Binding-site contacts:
Ligand atom C4 contacts residue ASN353 of chain 1.A at 4.2 Å.
Ligand atom O3 contacts residue NAG1 of chain 1.BA at 4.2 Å.
Ligand atom C3 contacts residue ASN353 of chain 1.A at 3.8 Å.
Ligand atom C1 contacts residue NAG1 of chain 1.BA at 3.7 Å.
Ligand atom C2 contacts residue NAG1 of chain 1.BA at 3.6 Å.
Ligand atom O4 contacts residue NAG1 of chain 1.BA at 3.4 Å.
Ligand atom C5 contacts residue ASN353 of chain 1.A at 3.6 Å.
Ligand atom C1 contacts residue ASN353 of chain 1.A at 1.4 Å.
Ligand atom C3 contacts residue NAG1 of chain 1.BA at 4.2 Å.
Ligand atom C5 contacts residue SER355 of chain 1.A at 3.1 Å.
Ligand atom C2 contacts residue ASN353 of chain 1.A at 2.4 Å.
Ligand atom N2 contacts residue ASN353 of chain 1.A at 2.9 Å (h-bond).
Ligand atom C6 contacts residue SER355 of chain 1.A at 3.8 Å.
Ligand atom O6 contacts residue SER355 of chain 1.A at 4.0 Å.
Ligand atom C4 contacts residue NAG1 of chain 1.BA at 4.4 Å.
Ligand atom O6 contacts residue ASN353 of chain 1.A at 4.4 Å.
Ligand atom C7 contacts residue ASN353 of chain 1.A at 3.9 Å.
Ligand atom N2 contacts residue NAG1 of chain 1.BA at 4.5 Å.
Ligand atom O5 contacts residue NAG1 of chain 1.BA at 3.5 Å.
Ligand atom C8 contacts residue NAG1 of chain 1.BA at 4.4 Å.
Ligand atom O5 contacts residue SER355 of chain 1.A at 3.1 Å (h-bond).
Ligand atom C2 contacts residue SER355 of chain 1.A at 4.5 Å.
Ligand atom C1 contacts residue SER355 of chain 1.A at 3.3 Å.
Ligand atom C8 contacts residue ASN353 of chain 1.A at 4.5 Å.
Ligand atom O5 contacts residue ASN353 of chain 1.A at 2.3 Å (h-bond).
Ligand atom C5 contacts residue NAG1 of chain 1.BA at 4.5 Å.
Ligand atom C4 contacts residue SER355 of chain 1.A at 4.3 Å.

This protein binds this small molecule.
Small molecule (SMILES): CC(=O)N[C@H]1[C@H](O[C@H]2[C@H](O)[C@@H](NC(C)=O)CO[C@@H]2CO)O[C@H](CO)[C@@H](O)[C@@H]1O

Sequence of chain 1.A:
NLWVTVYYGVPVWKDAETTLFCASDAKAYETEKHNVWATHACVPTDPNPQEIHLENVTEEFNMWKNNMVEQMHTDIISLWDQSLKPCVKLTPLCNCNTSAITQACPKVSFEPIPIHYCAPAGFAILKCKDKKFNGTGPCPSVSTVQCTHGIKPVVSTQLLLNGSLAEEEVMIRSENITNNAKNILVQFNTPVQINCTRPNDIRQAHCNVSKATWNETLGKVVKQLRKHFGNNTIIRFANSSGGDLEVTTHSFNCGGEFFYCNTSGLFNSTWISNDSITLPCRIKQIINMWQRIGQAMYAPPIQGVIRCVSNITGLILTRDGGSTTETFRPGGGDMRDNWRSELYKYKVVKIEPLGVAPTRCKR